This small molecule binds to this protein.
Small molecule (SMILES): CC(=O)N[C@@H]1[C@@H](O)[C@H](O)[C@@H](CO)O[C@H]1O

Binding-site contacts:
Ligand atom O5 contacts residue OMY6 of chain 1.B at 2.1 Å (h-bond).
Ligand atom C8 contacts residue GLY216 of chain 1.A at 4.1 Å.
Ligand atom C3 contacts residue OMY6 of chain 1.B at 3.6 Å.
Ligand atom O3 contacts residue GLY216 of chain 1.A at 3.9 Å.
Ligand atom C3 contacts residue HIS214 of chain 1.A at 3.7 Å.
Ligand atom C1 contacts residue TYR189 of chain 1.A at 4.3 Å (hydrophobic).
Ligand atom O6 contacts residue THR207 of chain 1.A at 3.4 Å (h-bond).
Ligand atom O7 contacts residue ALA206 of chain 1.A at 3.7 Å.
Ligand atom O3 contacts residue ALA206 of chain 1.A at 3.5 Å.
Ligand atom O7 contacts residue TYR189 of chain 1.A at 3.9 Å.
Ligand atom C8 contacts residue OMY6 of chain 1.B at 4.2 Å.
Ligand atom C4 contacts residue HIS214 of chain 1.A at 3.6 Å.
Ligand atom C8 contacts residue SER204 of chain 1.A at 3.1 Å.
Ligand atom O6 contacts residue 3FG7 of chain 1.B at 3.8 Å.
Ligand atom O3 contacts residue HIS214 of chain 1.A at 2.9 Å (h-bond).
Ligand atom O7 contacts residue OMY6 of chain 1.B at 4.2 Å.
Ligand atom C2 contacts residue OMY6 of chain 1.B at 2.4 Å.
Ligand atom O7 contacts residue SER204 of chain 1.A at 2.6 Å (h-bond).
Ligand atom O7 contacts residue LEU205 of chain 1.A at 4.3 Å.
Ligand atom C3 contacts residue ALA206 of chain 1.A at 4.2 Å (hydrophobic).
Ligand atom C7 contacts residue GLY216 of chain 1.A at 4.2 Å.
Ligand atom C4 contacts residue OMY6 of chain 1.B at 4.0 Å.
Ligand atom C5 contacts residue THR207 of chain 1.A at 4.1 Å.
Ligand atom C7 contacts residue SER204 of chain 1.A at 3.2 Å.
Ligand atom C7 contacts residue OMY6 of chain 1.B at 3.8 Å.
Ligand atom O7 contacts residue GLY216 of chain 1.A at 4.2 Å.
Ligand atom C5 contacts residue OMY6 of chain 1.B at 3.3 Å.
Ligand atom C7 contacts residue TYR189 of chain 1.A at 4.2 Å (hydrophobic).
Ligand atom C1 contacts residue OMY6 of chain 1.B at 1.2 Å.
Ligand atom C6 contacts residue 3FG7 of chain 1.B at 4.0 Å.
Ligand atom C4 contacts residue THR207 of chain 1.A at 3.7 Å.
Ligand atom C2 contacts residue ALA206 of chain 1.A at 4.3 Å (hydrophobic).
Ligand atom O4 contacts residue HIS214 of chain 1.A at 3.2 Å.
Ligand atom C6 contacts residue THR207 of chain 1.A at 3.2 Å.
Ligand atom O5 contacts residue 3FG7 of chain 1.B at 4.2 Å.
Ligand atom C6 contacts residue OMY6 of chain 1.B at 4.5 Å.
Ligand atom N2 contacts residue SER204 of chain 1.A at 4.4 Å.
Ligand atom C4 contacts residue ALA206 of chain 1.A at 4.2 Å (hydrophobic).
Ligand atom N2 contacts residue OMY6 of chain 1.B at 2.9 Å (h-bond).
Ligand atom O4 contacts residue THR207 of chain 1.A at 3.5 Å (h-bond).

Sequence of chain 1.A:
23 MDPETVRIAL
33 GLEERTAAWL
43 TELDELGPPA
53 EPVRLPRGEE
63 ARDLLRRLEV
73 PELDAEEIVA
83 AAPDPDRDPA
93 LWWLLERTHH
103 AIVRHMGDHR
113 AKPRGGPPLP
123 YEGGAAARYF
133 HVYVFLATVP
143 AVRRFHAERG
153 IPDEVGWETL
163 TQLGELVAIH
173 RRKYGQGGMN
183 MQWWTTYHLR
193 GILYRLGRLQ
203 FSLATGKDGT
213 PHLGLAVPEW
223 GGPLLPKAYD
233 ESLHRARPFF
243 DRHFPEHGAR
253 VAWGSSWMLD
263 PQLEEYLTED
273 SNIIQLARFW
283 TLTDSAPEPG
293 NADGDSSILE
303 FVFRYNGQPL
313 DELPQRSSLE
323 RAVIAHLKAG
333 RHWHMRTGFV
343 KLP